This protein binds this small molecule.
Small molecule (SMILES): Nc1nc2c(c(=O)[nH]1)N[C@@H](/C(S)=C(/S)[C@H](O)CO[P](=O)(O)O[P](=O)(O)OC[C@H]1O[C@@H](n3cnc4c(=O)[nH]c(N)nc43)[C@H](O)[C@@H]1O)C=N2

Sequence of chain 1.A:
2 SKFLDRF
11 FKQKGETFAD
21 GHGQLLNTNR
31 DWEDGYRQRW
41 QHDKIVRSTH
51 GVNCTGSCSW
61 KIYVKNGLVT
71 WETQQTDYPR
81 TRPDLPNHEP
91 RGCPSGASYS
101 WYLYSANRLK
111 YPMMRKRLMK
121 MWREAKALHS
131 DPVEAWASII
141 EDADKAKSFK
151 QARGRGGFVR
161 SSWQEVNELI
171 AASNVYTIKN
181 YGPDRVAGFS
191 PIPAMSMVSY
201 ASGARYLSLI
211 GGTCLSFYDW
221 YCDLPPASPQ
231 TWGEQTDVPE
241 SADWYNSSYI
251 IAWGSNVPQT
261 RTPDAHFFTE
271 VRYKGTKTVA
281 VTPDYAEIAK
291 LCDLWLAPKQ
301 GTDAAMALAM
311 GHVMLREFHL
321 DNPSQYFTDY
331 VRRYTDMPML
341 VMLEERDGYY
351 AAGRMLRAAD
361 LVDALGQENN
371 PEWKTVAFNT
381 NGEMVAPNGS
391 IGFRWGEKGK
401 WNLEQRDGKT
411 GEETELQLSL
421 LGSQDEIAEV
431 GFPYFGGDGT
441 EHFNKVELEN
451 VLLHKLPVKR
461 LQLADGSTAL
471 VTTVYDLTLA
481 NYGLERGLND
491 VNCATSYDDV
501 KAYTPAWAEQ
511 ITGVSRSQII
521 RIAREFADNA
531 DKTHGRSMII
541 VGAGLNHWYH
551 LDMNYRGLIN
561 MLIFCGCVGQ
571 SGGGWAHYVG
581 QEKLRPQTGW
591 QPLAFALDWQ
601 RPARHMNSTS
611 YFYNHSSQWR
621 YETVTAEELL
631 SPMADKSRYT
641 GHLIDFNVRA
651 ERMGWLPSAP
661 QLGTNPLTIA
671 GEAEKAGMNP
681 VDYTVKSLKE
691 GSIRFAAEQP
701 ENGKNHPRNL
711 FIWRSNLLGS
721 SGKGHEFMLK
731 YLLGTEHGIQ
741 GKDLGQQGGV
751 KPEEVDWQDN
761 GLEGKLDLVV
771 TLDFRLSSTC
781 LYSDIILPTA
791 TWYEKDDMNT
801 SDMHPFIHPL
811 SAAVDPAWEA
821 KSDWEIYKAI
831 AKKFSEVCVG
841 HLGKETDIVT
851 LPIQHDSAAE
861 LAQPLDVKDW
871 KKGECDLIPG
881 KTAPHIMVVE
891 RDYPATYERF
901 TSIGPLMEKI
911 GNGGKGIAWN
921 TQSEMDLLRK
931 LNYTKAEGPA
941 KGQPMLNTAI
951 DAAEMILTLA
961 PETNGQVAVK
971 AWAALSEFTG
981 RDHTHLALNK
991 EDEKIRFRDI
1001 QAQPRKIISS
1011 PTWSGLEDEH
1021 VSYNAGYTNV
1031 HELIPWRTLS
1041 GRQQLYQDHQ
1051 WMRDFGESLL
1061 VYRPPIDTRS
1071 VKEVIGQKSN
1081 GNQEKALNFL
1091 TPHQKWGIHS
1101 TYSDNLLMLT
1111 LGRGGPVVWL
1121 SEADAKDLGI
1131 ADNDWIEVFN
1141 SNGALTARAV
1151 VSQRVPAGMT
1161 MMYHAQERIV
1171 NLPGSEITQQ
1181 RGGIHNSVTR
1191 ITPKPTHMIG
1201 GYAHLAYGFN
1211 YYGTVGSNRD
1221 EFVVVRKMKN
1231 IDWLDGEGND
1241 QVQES

Binding-site contacts:
Ligand atom O2' contacts residue ASP773 of chain 1.A at 2.7 Å (salt-bridge).
Ligand atom C17 contacts residue THR1091 of chain 1.A at 3.2 Å.
Ligand atom O14 contacts residue ARG1219 of chain 1.A at 2.9 Å (salt-bridge).
Ligand atom N1 contacts residue ASP823 of chain 1.A at 2.6 Å (salt-bridge).
Ligand atom S13 contacts residue MD11 of chain 1.E at 2.9 Å (h-bond).
Ligand atom S13 contacts residue ASP223 of chain 1.A at 3.1 Å (salt-bridge).
Ligand atom O2' contacts residue ARG775 of chain 1.A at 2.9 Å (salt-bridge).
Ligand atom S12 contacts residue HIS1099 of chain 1.A at 3.0 Å.
Ligand atom O3' contacts residue ASP773 of chain 1.A at 2.7 Å (salt-bridge).
Ligand atom S12 contacts residue ASN53 of chain 1.A at 3.1 Å (h-bond).
Ligand atom N2 contacts residue ASP823 of chain 1.A at 2.8 Å (salt-bridge).
Ligand atom O4' contacts residue SER715 of chain 1.A at 3.1 Å (h-bond).
Ligand atom C5' contacts residue THR1101 of chain 1.A at 3.2 Å.
Ligand atom S12 contacts residue MD11 of chain 1.E at 2.7 Å (h-bond).
Ligand atom N16 contacts residue THR1091 of chain 1.A at 3.1 Å (h-bond).
Ligand atom O14 contacts residue HIS1093 of chain 1.A at 3.1 Å (h-bond).
Ligand atom N3 contacts residue ARG714 of chain 1.A at 3.2 Å (salt-bridge).
Ligand atom N7 contacts residue TRP792 of chain 1.A at 2.6 Å (h-bond).
Ligand atom S13 contacts residue 6MO1 of chain 1.G at 2.4 Å.
Ligand atom N2 contacts residue LEU772 of chain 1.A at 3.1 Å (h-bond).
Ligand atom N16 contacts residue ASN1218 of chain 1.A at 3.1 Å (h-bond).
Ligand atom S13 contacts residue HIS1093 of chain 1.A at 3.2 Å.
Ligand atom O1A contacts residue SER1100 of chain 1.A at 2.6 Å (h-bond).
Ligand atom O2B contacts residue ASN716 of chain 1.A at 2.9 Å (h-bond).
Ligand atom S12 contacts residue 6MO1 of chain 1.G at 2.4 Å.
Ligand atom O14 contacts residue HIS547 of chain 1.A at 3.2 Å (h-bond).
Ligand atom N7 contacts residue GLY51 of chain 1.A at 3.2 Å (h-bond).
Ligand atom O1A contacts residue SER720 of chain 1.A at 3.1 Å (h-bond).
Ligand atom O14 contacts residue THR1091 of chain 1.A at 3.2 Å (h-bond).
Ligand atom O6 contacts residue LYS795 of chain 1.A at 2.7 Å (salt-bridge).
Ligand atom O11 contacts residue SER720 of chain 1.A at 3.1 Å (h-bond).
Ligand atom N8 contacts residue LYS723 of chain 1.A at 3.2 Å (salt-bridge).
Ligand atom O11 contacts residue HIS1164 of chain 1.A at 2.7 Å (h-bond).
Ligand atom O3' contacts residue ARG775 of chain 1.A at 3.0 Å (salt-bridge).
Ligand atom N17 contacts residue ASN1218 of chain 1.A at 3.1 Å (h-bond).
Ligand atom N17 contacts residue THR1091 of chain 1.A at 2.5 Å (h-bond).
Ligand atom O2A contacts residue HIS1099 of chain 1.A at 3.1 Å.
Ligand atom O2A contacts residue THR1101 of chain 1.A at 2.8 Å (h-bond).
Ligand atom O1B contacts residue TYR221 of chain 1.A at 2.6 Å (h-bond).
Ligand atom O4' contacts residue ARG714 of chain 1.A at 3.2 Å.